The small molecule below binds the protein below.
Small molecule (SMILES): C[C@@H]1C[C@@]23CC[C@H]4[C@@](C)(CCC[C@@]4(C)C(=O)O)[C@@H]2CC[C@]1(O[C@@H]1O[C@H](CO)[C@@H](O)[C@@H](O[C@@H]2OC(CO)[C@@H](O)C(O)[C@@H]2O)[C@H]1OC1O[C@@H](CO)[C@H](O)[C@H](O)[C@@H]1O)C3

Sequence of chain 2.A:
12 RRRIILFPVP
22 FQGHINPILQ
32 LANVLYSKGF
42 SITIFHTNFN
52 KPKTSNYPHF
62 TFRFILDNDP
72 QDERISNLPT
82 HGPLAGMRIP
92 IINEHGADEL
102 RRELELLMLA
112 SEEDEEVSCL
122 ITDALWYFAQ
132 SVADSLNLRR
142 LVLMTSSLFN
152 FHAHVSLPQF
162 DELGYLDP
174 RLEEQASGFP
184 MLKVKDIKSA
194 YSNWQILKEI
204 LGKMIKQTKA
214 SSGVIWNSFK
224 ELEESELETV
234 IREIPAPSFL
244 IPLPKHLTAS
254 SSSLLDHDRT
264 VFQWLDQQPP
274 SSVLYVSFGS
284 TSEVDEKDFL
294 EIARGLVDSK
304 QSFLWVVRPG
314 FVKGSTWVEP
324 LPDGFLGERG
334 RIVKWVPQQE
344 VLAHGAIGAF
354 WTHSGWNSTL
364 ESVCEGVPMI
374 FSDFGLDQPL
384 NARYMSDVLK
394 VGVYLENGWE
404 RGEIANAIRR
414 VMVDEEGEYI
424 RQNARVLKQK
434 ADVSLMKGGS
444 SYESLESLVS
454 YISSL

Binding-site contacts:
Ligand atom C29 contacts residue LEU200 of chain 2.A at 3.4 Å (hydrophobic).
Ligand atom C17 contacts residue ASP380 of chain 2.A at 3.2 Å.
Ligand atom O10 contacts residue ASN151 of chain 2.A at 3.3 Å (h-bond).
Ligand atom C14 contacts residue UDP1 of chain 2.B at 3.0 Å.
Ligand atom C28 contacts residue GLY87 of chain 2.A at 3.6 Å.
Ligand atom O23 contacts residue PRO84 of chain 2.A at 2.8 Å.
Ligand atom C35 contacts residue MET88 of chain 2.A at 3.7 Å (hydrophobic).
Ligand atom O16 contacts residue HIS25 of chain 2.A at 3.5 Å (h-bond).
Ligand atom C2 contacts residue HIS25 of chain 2.A at 3.5 Å.
Ligand atom C13 contacts residue UDP1 of chain 2.B at 2.9 Å.
Ligand atom O20 contacts residue GLN381 of chain 2.A at 3.1 Å (h-bond).
Ligand atom O17 contacts residue UDP1 of chain 2.B at 3.0 Å (h-bond).
Ligand atom O20 contacts residue GLY358 of chain 2.A at 3.7 Å.
Ligand atom O21 contacts residue THR146 of chain 2.A at 2.5 Å (h-bond).
Ligand atom O2 contacts residue LEU379 of chain 2.A at 3.7 Å.
Ligand atom O19 contacts residue TRP359 of chain 2.A at 3.0 Å (h-bond).
Ligand atom C18 contacts residue THR146 of chain 2.A at 3.3 Å.
Ligand atom C33 contacts residue LEU126 of chain 2.A at 3.4 Å (hydrophobic).
Ligand atom O19 contacts residue ASP380 of chain 2.A at 2.9 Å (salt-bridge).
Ligand atom O18 contacts residue UDP1 of chain 2.B at 2.9 Å (h-bond).
Ligand atom O18 contacts residue HIS25 of chain 2.A at 3.8 Å.
Ligand atom O8 contacts residue HIS25 of chain 2.A at 3.1 Å (h-bond).
Ligand atom O19 contacts residue UDP1 of chain 2.B at 3.8 Å.
Ligand atom C30 contacts residue ILE203 of chain 2.A at 3.5 Å (hydrophobic).
Ligand atom O22 contacts residue PRO84 of chain 2.A at 2.3 Å (h-bond).
Ligand atom O17 contacts residue GLN381 of chain 2.A at 3.7 Å.
Ligand atom C18 contacts residue ASN360 of chain 2.A at 3.7 Å.
Ligand atom C25 contacts residue PRO84 of chain 2.A at 2.9 Å (hydrophobic).
Ligand atom O21 contacts residue SER147 of chain 2.A at 3.6 Å.
Ligand atom O10 contacts residue HIS155 of chain 2.A at 3.3 Å (h-bond).
Ligand atom C8 contacts residue HIS25 of chain 2.A at 3.7 Å.
Ligand atom O6 contacts residue GLY87 of chain 2.A at 3.8 Å.
Ligand atom C15 contacts residue ASP380 of chain 2.A at 3.3 Å.
Ligand atom O9 contacts residue SER147 of chain 2.A at 3.0 Å (h-bond).
Ligand atom O15 contacts residue LEU204 of chain 2.A at 3.8 Å.
Ligand atom C18 contacts residue UDP1 of chain 2.B at 3.7 Å.
Ligand atom C34 contacts residue ILE199 of chain 2.A at 3.5 Å (hydrophobic).
Ligand atom O20 contacts residue ASP380 of chain 2.A at 3.0 Å (salt-bridge).
Ligand atom O15 contacts residue HIS155 of chain 2.A at 3.7 Å.
Ligand atom C3 contacts residue HIS25 of chain 2.A at 3.0 Å.